A protein and the small-molecule ligand that binds it are described below.
Small molecule (SMILES): CC(=O)N[C@@H]1[C@@H](O)[C@H](O)[C@@H](CO)O[C@H]1O

Binding-site contacts:
Ligand atom N2 contacts residue SER403 of chain 1.E at 4.0 Å.
Ligand atom C2 contacts residue ASN529 of chain 1.E at 2.5 Å.
Ligand atom N2 contacts residue ASN529 of chain 1.E at 2.7 Å (h-bond).
Ligand atom C8 contacts residue ASN529 of chain 1.E at 3.6 Å.
Ligand atom C2 contacts residue SER403 of chain 1.E at 4.5 Å.
Ligand atom C3 contacts residue SER403 of chain 1.E at 3.8 Å.
Ligand atom C3 contacts residue ASN529 of chain 1.E at 3.8 Å.
Ligand atom O7 contacts residue ASN529 of chain 1.E at 4.0 Å.
Ligand atom O5 contacts residue ASN529 of chain 1.E at 2.3 Å (h-bond).
Ligand atom C4 contacts residue ASN529 of chain 1.E at 4.2 Å.
Ligand atom C7 contacts residue ASN529 of chain 1.E at 3.2 Å.
Ligand atom C5 contacts residue ASN529 of chain 1.E at 3.7 Å.
Ligand atom O3 contacts residue SER403 of chain 1.E at 4.0 Å.
Ligand atom C1 contacts residue SER528 of chain 1.E at 4.4 Å.
Ligand atom C1 contacts residue ASN529 of chain 1.E at 1.4 Å.

Sequence of chain 1.E:
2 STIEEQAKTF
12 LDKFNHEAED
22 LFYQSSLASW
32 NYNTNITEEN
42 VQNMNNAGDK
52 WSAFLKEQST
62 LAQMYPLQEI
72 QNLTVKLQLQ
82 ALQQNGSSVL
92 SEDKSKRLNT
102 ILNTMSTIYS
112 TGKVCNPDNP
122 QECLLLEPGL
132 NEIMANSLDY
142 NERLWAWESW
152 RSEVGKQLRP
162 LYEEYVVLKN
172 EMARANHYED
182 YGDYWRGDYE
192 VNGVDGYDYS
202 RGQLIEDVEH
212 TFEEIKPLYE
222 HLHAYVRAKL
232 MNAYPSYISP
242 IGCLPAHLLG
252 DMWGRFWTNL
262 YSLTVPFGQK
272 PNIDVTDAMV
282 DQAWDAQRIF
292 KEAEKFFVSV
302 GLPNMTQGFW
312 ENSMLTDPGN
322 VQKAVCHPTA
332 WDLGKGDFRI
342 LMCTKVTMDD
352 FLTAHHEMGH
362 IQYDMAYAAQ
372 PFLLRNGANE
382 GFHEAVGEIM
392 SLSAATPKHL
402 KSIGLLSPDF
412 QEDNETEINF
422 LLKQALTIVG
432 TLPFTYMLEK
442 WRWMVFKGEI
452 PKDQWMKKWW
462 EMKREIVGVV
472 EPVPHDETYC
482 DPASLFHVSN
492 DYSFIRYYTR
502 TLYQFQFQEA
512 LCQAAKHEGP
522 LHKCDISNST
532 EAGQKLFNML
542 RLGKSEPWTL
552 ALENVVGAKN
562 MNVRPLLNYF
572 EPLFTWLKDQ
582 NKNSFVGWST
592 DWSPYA